Sequence of chain 1.A:
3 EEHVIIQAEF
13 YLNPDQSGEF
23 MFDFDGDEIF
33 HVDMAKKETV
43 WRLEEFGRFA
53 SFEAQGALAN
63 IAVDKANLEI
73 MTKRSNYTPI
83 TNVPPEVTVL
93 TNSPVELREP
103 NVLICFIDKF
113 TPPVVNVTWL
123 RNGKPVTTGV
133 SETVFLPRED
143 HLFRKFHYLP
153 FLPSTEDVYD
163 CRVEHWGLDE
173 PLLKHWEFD

A small-molecule ligand and the protein it binds are described below.
Small molecule (SMILES): CC(=O)N[C@@H]1[C@@H](O)[C@H](O)[C@@H](CO)O[C@H]1O

Sequence of chain 1.B:
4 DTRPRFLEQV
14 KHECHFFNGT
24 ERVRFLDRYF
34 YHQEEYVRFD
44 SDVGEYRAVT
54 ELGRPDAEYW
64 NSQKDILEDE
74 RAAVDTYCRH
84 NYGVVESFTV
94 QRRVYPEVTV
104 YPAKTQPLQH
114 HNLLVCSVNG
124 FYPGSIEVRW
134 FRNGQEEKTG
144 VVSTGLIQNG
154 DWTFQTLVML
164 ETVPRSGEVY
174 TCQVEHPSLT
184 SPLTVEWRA

Binding-site contacts:
Ligand atom O5 contacts residue ASN78 of chain 1.A at 2.4 Å (h-bond).
Ligand atom C3 contacts residue ASN78 of chain 1.A at 3.8 Å.
Ligand atom C7 contacts residue ARG76 of chain 1.A at 4.4 Å.
Ligand atom O7 contacts residue ASN78 of chain 1.A at 4.2 Å.
Ligand atom N2 contacts residue ASN78 of chain 1.A at 2.9 Å (h-bond).
Ligand atom O7 contacts residue GLU54 of chain 1.B at 4.4 Å.
Ligand atom C1 contacts residue ARG76 of chain 1.A at 4.4 Å.
Ligand atom O7 contacts residue SER77 of chain 1.A at 4.0 Å.
Ligand atom C2 contacts residue ASN78 of chain 1.A at 2.4 Å.
Ligand atom N2 contacts residue ARG76 of chain 1.A at 3.7 Å.
Ligand atom C5 contacts residue ASN78 of chain 1.A at 3.7 Å.
Ligand atom C7 contacts residue ASN78 of chain 1.A at 3.4 Å.
Ligand atom C7 contacts residue SER77 of chain 1.A at 4.4 Å.
Ligand atom C8 contacts residue ASN78 of chain 1.A at 3.8 Å.
Ligand atom C4 contacts residue ASN78 of chain 1.A at 4.2 Å.
Ligand atom C1 contacts residue ASN78 of chain 1.A at 1.4 Å.
Ligand atom O7 contacts residue ARG76 of chain 1.A at 4.2 Å.
Ligand atom O3 contacts residue GLU54 of chain 1.B at 4.0 Å.
Ligand atom C7 contacts residue GLU54 of chain 1.B at 4.4 Å.